Sequence of chain 1.C:
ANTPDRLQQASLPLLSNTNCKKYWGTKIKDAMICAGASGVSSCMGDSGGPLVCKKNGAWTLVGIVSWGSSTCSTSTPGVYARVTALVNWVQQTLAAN

A protein and the small-molecule ligand that binds it are described below.
Small molecule (SMILES): CC[C@H](C)[C@H](NC(=O)[C@H](C)NC(=O)[C@@H]1CCCN1C(=O)[C@@H](NC(=O)CNC(=O)[C@@H](N)CS)C(C)C)C(=O)N[C@@H](CCC(N)=O)C(=O)N1CCC[C@H]1C(N)=O

Sequence of chain 1.B:
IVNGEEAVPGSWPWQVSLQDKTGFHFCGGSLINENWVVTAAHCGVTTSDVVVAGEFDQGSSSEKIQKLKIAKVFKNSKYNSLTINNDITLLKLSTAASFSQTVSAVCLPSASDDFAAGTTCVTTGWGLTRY

Binding-site contacts:
Ligand atom N contacts residue ALA105 of chain 1.B at 3.2 Å (h-bond).
Ligand atom CA contacts residue TRP59 of chain 1.C at 4.0 Å (hydrophobic).
Ligand atom O contacts residue SER11 of chain 1.B at 3.8 Å.
Ligand atom CG2 contacts residue PRO9 of chain 1.B at 3.8 Å (hydrophobic).
Ligand atom CD contacts residue SER11 of chain 1.B at 3.9 Å.
Ligand atom CG contacts residue PRO13 of chain 1.B at 3.5 Å (hydrophobic).
Ligand atom O contacts residue ALA58 of chain 1.C at 3.3 Å.
Ligand atom O contacts residue CYS107 of chain 1.B at 3.2 Å (h-bond).
Ligand atom N contacts residue VAL8 of chain 1.B at 3.1 Å.
Ligand atom CG contacts residue TRP12 of chain 1.B at 3.7 Å (hydrophobic).
Ligand atom C contacts residue ALA105 of chain 1.B at 4.0 Å (hydrophobic).
Ligand atom CB contacts residue TRP12 of chain 1.B at 3.7 Å (hydrophobic).
Ligand atom CB contacts residue PRO13 of chain 1.B at 3.5 Å (hydrophobic).
Ligand atom CG contacts residue SER11 of chain 1.B at 3.6 Å.
Ligand atom CA contacts residue TRP14 of chain 1.B at 4.0 Å (hydrophobic).
Ligand atom CD1 contacts residue PRO9 of chain 1.B at 3.4 Å (hydrophobic).
Ligand atom O contacts residue GLY57 of chain 1.C at 4.2 Å.
Ligand atom C contacts residue VAL8 of chain 1.B at 4.2 Å (hydrophobic).
Ligand atom CA contacts residue CYS107 of chain 1.B at 3.9 Å (hydrophobic).
Ligand atom CA contacts residue ALA105 of chain 1.B at 3.7 Å (hydrophobic).
Ligand atom CA contacts residue SER11 of chain 1.B at 3.7 Å.
Ligand atom O contacts residue ALA58 of chain 1.C at 3.4 Å.
Ligand atom N contacts residue PRO13 of chain 1.B at 4.1 Å.
Ligand atom CB contacts residue CYS107 of chain 1.B at 3.0 Å (hydrophobic).
Ligand atom CG2 contacts residue VAL8 of chain 1.B at 3.6 Å (hydrophobic).
Ligand atom CB contacts residue PRO9 of chain 1.B at 4.2 Å (hydrophobic).
Ligand atom CB contacts residue GLN101 of chain 1.B at 3.5 Å.
Ligand atom N contacts residue GLN101 of chain 1.B at 4.0 Å.
Ligand atom CG2 contacts residue SER11 of chain 1.B at 4.2 Å.
Ligand atom C contacts residue TRP59 of chain 1.C at 4.0 Å (hydrophobic).
Ligand atom CB contacts residue SER11 of chain 1.B at 3.3 Å.
Ligand atom O contacts residue TRP59 of chain 1.C at 3.1 Å (h-bond).
Ligand atom CA contacts residue ALA105 of chain 1.B at 4.2 Å (hydrophobic).
Ligand atom N contacts residue SER11 of chain 1.B at 4.2 Å.
Ligand atom SG contacts residue CYS107 of chain 1.B at 1.8 Å (h-bond).
Ligand atom SG contacts residue VAL106 of chain 1.B at 4.2 Å.
Ligand atom CD1 contacts residue THR102 of chain 1.B at 3.9 Å.
Ligand atom CA contacts residue PRO13 of chain 1.B at 3.7 Å (hydrophobic).
Ligand atom CB contacts residue GLY10 of chain 1.B at 4.2 Å.
Ligand atom C contacts residue CYS107 of chain 1.B at 3.6 Å (hydrophobic).